The small molecule below binds the protein below.
Small molecule (SMILES): CC(=O)N[C@H]1[C@H](O[C@H]2[C@H](O)[C@@H](NC(C)=O)CO[C@@H]2CO)O[C@H](CO)[C@@H](O)[C@@H]1O

Sequence of chain 1.D:
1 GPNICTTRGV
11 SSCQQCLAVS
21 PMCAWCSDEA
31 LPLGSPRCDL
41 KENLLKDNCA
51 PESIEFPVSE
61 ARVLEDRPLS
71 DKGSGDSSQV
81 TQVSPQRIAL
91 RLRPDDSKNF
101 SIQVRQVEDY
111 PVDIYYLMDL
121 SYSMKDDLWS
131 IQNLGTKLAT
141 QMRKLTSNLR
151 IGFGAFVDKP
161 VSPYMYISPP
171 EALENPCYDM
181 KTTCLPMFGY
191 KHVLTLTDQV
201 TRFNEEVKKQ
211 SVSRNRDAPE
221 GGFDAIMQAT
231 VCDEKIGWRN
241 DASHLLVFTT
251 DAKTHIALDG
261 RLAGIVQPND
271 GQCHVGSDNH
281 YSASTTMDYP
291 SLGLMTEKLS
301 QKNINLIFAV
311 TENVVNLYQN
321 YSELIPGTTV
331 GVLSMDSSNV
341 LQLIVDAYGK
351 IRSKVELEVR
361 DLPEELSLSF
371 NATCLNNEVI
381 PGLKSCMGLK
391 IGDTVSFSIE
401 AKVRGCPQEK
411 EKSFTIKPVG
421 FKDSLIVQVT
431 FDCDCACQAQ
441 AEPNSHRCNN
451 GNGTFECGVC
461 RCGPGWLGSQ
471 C

Binding-site contacts:
Ligand atom C4 contacts residue ASN371 of chain 1.D at 4.0 Å.
Ligand atom C8 contacts residue SER369 of chain 1.D at 3.9 Å.
Ligand atom C3 contacts residue ASN371 of chain 1.D at 3.5 Å.
Ligand atom C6 contacts residue NAG1 of chain 1.MA at 3.7 Å.
Ligand atom O5 contacts residue ASN371 of chain 1.D at 2.4 Å (h-bond).
Ligand atom C2 contacts residue ASN371 of chain 1.D at 2.1 Å.
Ligand atom C8 contacts residue ASN371 of chain 1.D at 4.2 Å.
Ligand atom C1 contacts residue ASN371 of chain 1.D at 1.4 Å.
Ligand atom O6 contacts residue NAG1 of chain 1.MA at 2.8 Å (h-bond).
Ligand atom O7 contacts residue ASN371 of chain 1.D at 3.0 Å (h-bond).
Ligand atom C8 contacts residue SER398 of chain 1.D at 3.3 Å.
Ligand atom O3 contacts residue ASN371 of chain 1.D at 4.3 Å.
Ligand atom C8 contacts residue GLU400 of chain 1.D at 3.3 Å.
Ligand atom C5 contacts residue ASN371 of chain 1.D at 3.6 Å.
Ligand atom C7 contacts residue ASN371 of chain 1.D at 3.0 Å.
Ligand atom C1 contacts residue PRO381 of chain 1.D at 4.5 Å (hydrophobic).
Ligand atom C7 contacts residue SER398 of chain 1.D at 3.1 Å.
Ligand atom O5 contacts residue PRO381 of chain 1.D at 3.9 Å.
Ligand atom O7 contacts residue SER398 of chain 1.D at 2.3 Å (h-bond).
Ligand atom N2 contacts residue SER398 of chain 1.D at 4.4 Å.
Ligand atom N2 contacts residue ASN371 of chain 1.D at 2.6 Å (h-bond).
Ligand atom C8 contacts residue ILE399 of chain 1.D at 3.5 Å (hydrophobic).